Sequence of chain 1.A:
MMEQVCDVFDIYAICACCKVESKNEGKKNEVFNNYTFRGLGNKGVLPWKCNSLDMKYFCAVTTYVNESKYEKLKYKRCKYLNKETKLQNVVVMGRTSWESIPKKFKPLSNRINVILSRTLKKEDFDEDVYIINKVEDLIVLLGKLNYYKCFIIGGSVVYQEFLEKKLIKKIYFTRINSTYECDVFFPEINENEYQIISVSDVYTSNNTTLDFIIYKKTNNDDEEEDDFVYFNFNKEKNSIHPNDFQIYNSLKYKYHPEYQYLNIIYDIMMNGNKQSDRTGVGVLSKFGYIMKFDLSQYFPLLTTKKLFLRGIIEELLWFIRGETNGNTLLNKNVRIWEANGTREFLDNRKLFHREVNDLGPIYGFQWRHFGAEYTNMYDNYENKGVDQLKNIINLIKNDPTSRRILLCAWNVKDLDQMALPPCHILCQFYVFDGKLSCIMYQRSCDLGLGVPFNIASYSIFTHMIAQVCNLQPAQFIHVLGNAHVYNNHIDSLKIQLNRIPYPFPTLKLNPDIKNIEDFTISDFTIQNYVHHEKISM

A protein and the small-molecule ligand that binds it are described below.
Small molecule (SMILES): CCc1nc(N)nc(N)c1OCCCOc1ccc(-c2c(N)nc(N)nc2CC)cc1

Binding-site contacts:
Ligand atom N3 contacts residue ALA16 of chain 1.A at 3.7 Å.
Ligand atom N3 contacts residue ASP54 of chain 1.A at 2.7 Å (salt-bridge).
Ligand atom C17 contacts residue MET55 of chain 1.A at 3.7 Å (hydrophobic).
Ligand atom C5 contacts residue NAP1 of chain 1.D at 3.7 Å.
Ligand atom C13 contacts residue NAP1 of chain 1.D at 3.7 Å.
Ligand atom N26 contacts residue PHE116 of chain 1.A at 3.5 Å.
Ligand atom C23 contacts residue PHE116 of chain 1.A at 3.8 Å (hydrophobic).
Ligand atom C2 contacts residue PHE58 of chain 1.A at 3.8 Å (hydrophobic).
Ligand atom N1 contacts residue ILE14 of chain 1.A at 3.5 Å (h-bond).
Ligand atom C10 contacts residue ASP54 of chain 1.A at 3.6 Å.
Ligand atom N8 contacts residue THR185 of chain 1.A at 3.3 Å (h-bond).
Ligand atom N7 contacts residue ILE14 of chain 1.A at 2.8 Å (h-bond).
Ligand atom N28 contacts residue PRO113 of chain 1.A at 3.6 Å.
Ligand atom C5 contacts residue PHE58 of chain 1.A at 3.8 Å (hydrophobic).
Ligand atom C4 contacts residue ASP54 of chain 1.A at 3.4 Å.
Ligand atom N29 contacts residue PHE116 of chain 1.A at 3.4 Å.
Ligand atom C6 contacts residue PHE58 of chain 1.A at 3.4 Å (hydrophobic).
Ligand atom C25 contacts residue PHE116 of chain 1.A at 3.3 Å (hydrophobic).
Ligand atom N7 contacts residue TYR170 of chain 1.A at 3.2 Å (h-bond).
Ligand atom C6 contacts residue NAP1 of chain 1.D at 3.6 Å.
Ligand atom C2 contacts residue CYS15 of chain 1.A at 3.6 Å (hydrophobic).
Ligand atom C12 contacts residue PHE58 of chain 1.A at 3.7 Å (hydrophobic).
Ligand atom O11 contacts residue NAP1 of chain 1.D at 3.2 Å.
Ligand atom C19 contacts residue MET55 of chain 1.A at 3.5 Å (hydrophobic).
Ligand atom C6 contacts residue ILE14 of chain 1.A at 3.5 Å (hydrophobic).
Ligand atom N8 contacts residue ASP54 of chain 1.A at 2.7 Å (salt-bridge).
Ligand atom C10 contacts residue MET55 of chain 1.A at 3.4 Å (hydrophobic).
Ligand atom C30 contacts residue MET55 of chain 1.A at 3.4 Å (hydrophobic).
Ligand atom C2 contacts residue ASP54 of chain 1.A at 3.5 Å.
Ligand atom N8 contacts residue CYS15 of chain 1.A at 3.2 Å (h-bond).
Ligand atom C31 contacts residue PHE116 of chain 1.A at 3.2 Å (hydrophobic).
Ligand atom N24 contacts residue PHE116 of chain 1.A at 3.4 Å.
Ligand atom N7 contacts residue NAP1 of chain 1.D at 3.8 Å.
Ligand atom C9 contacts residue ASP54 of chain 1.A at 3.3 Å.
Ligand atom N7 contacts residue PHE58 of chain 1.A at 3.5 Å.
Ligand atom N1 contacts residue CYS15 of chain 1.A at 3.3 Å.
Ligand atom C18 contacts residue MET55 of chain 1.A at 3.4 Å (hydrophobic).
Ligand atom N1 contacts residue PHE58 of chain 1.A at 3.4 Å.
Ligand atom C2 contacts residue ALA16 of chain 1.A at 3.7 Å (hydrophobic).
Ligand atom N7 contacts residue ILE164 of chain 1.A at 3.0 Å (h-bond).